Sequence of chain 1.A:
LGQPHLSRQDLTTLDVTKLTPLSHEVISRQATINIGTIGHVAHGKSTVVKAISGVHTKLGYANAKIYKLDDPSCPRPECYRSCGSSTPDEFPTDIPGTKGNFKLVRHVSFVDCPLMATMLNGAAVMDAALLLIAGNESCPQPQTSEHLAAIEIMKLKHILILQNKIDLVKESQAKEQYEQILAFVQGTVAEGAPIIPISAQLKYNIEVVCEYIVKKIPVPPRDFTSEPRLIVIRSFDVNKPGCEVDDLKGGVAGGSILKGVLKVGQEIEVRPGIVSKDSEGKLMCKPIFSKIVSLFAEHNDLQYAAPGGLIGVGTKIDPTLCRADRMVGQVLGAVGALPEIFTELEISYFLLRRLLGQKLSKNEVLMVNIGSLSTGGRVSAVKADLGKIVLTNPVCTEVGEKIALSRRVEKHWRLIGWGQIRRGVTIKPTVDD

Binding-site contacts:
Ligand atom CD1 contacts residue LEU377 of chain 1.A at 3.6 Å (hydrophobic).
Ligand atom CD1 contacts residue ARG379 of chain 1.A at 3.3 Å.
Ligand atom CG2 contacts residue LEU377 of chain 1.A at 3.6 Å (hydrophobic).
Ligand atom O contacts residue ARG379 of chain 1.A at 2.4 Å (salt-bridge).
Ligand atom C contacts residue ARG380 of chain 1.A at 3.8 Å.
Ligand atom C contacts residue ARG379 of chain 1.A at 3.0 Å.
Ligand atom O contacts residue LEU377 of chain 1.A at 3.2 Å (h-bond).
Ligand atom CZ2 contacts residue SER171 of chain 1.A at 3.5 Å.
Ligand atom O contacts residue ARG380 of chain 1.A at 3.1 Å (salt-bridge).
Ligand atom C contacts residue LEU377 of chain 1.A at 3.7 Å (hydrophobic).
Ligand atom O contacts residue ARG379 of chain 1.A at 3.8 Å.
Ligand atom O contacts residue PHE376 of chain 1.A at 3.7 Å.
Ligand atom O contacts residue LEU378 of chain 1.A at 3.0 Å.
Ligand atom O contacts residue ARG380 of chain 1.A at 3.7 Å.
Ligand atom CD2 contacts residue ARG380 of chain 1.A at 3.8 Å.
Ligand atom CA contacts residue ARG379 of chain 1.A at 3.5 Å.
Ligand atom CE2 contacts residue ARG380 of chain 1.A at 3.8 Å.
Ligand atom CE1 contacts residue LEU377 of chain 1.A at 3.6 Å (hydrophobic).
Ligand atom CB contacts residue LEU377 of chain 1.A at 3.5 Å (hydrophobic).
Ligand atom CE1 contacts residue LEU378 of chain 1.A at 3.5 Å (hydrophobic).
Ligand atom C contacts residue ARG379 of chain 1.A at 3.6 Å.
Ligand atom N contacts residue ARG379 of chain 1.A at 3.1 Å.
Ligand atom CH2 contacts residue SER171 of chain 1.A at 3.5 Å.
Ligand atom CG1 contacts residue LEU377 of chain 1.A at 3.6 Å (hydrophobic).
Ligand atom N contacts residue LEU377 of chain 1.A at 3.2 Å (h-bond).
Ligand atom OH contacts residue GLN396 of chain 1.A at 3.3 Å.
Ligand atom O contacts residue ARG379 of chain 1.A at 3.7 Å.
Ligand atom CD2 contacts residue THR214 of chain 1.A at 3.7 Å.
Ligand atom CE1 contacts residue ARG379 of chain 1.A at 3.6 Å.
Ligand atom CA contacts residue LEU377 of chain 1.A at 3.1 Å (hydrophobic).
Ligand atom CZ3 contacts residue LEU382 of chain 1.A at 3.2 Å (hydrophobic).
Ligand atom OH contacts residue LYS397 of chain 1.A at 3.6 Å.
Ligand atom NE1 contacts residue ARG380 of chain 1.A at 3.9 Å.
Ligand atom CE3 contacts residue LEU382 of chain 1.A at 3.3 Å (hydrophobic).
Ligand atom CD1 contacts residue GLU178 of chain 1.A at 3.6 Å.
Ligand atom CB contacts residue GLU178 of chain 1.A at 3.4 Å.
Ligand atom CZ3 contacts residue GLU172 of chain 1.A at 3.8 Å.
Ligand atom O contacts residue LEU377 of chain 1.A at 3.8 Å.
Ligand atom OG contacts residue GLU178 of chain 1.A at 2.5 Å (salt-bridge).
Ligand atom CB contacts residue GLU178 of chain 1.A at 3.7 Å.

A protein and the small-molecule ligand that binds it are described below.
Small molecule (SMILES): CC(C)C[C@H](NC(=O)[C@H](Cc1ccccc1)NC(=O)[C@H](C)NC(=O)[C@@H](N)CO)C(=O)N[C@@H](CCCCN)C(=O)N[C@@H](C)C(=O)N[C@@H](CC1=c2ccccc2=NC1)C(=O)N[C@H](C(=O)N[C@H](C=O)Cc1ccc(O)cc1)C(C)C